Binding-site contacts:
Ligand atom O4' contacts residue ASN691 of chain 1.A at 3.7 Å.
Ligand atom O2A contacts residue ASP618 of chain 1.A at 3.4 Å (salt-bridge).
Ligand atom PB contacts residue PRO620 of chain 1.A at 4.0 Å.
Ligand atom O1G contacts residue ARG555 of chain 1.A at 3.2 Å (salt-bridge).
Ligand atom O2' contacts residue SER682 of chain 1.A at 3.6 Å.
Ligand atom O1B contacts residue MG1 of chain 1.K at 2.0 Å.
Ligand atom O3' contacts residue CYS622 of chain 1.A at 3.5 Å.
Ligand atom O2G contacts residue LYS621 of chain 1.A at 3.9 Å.
Ligand atom C2' contacts residue SER682 of chain 1.A at 3.6 Å.
Ligand atom O1B contacts residue PRO620 of chain 1.A at 3.7 Å.
Ligand atom O3G contacts residue TYR619 of chain 1.A at 3.5 Å (h-bond).
Ligand atom O2G contacts residue ARG553 of chain 1.A at 3.9 Å.
Ligand atom O3B contacts residue ARG553 of chain 1.A at 3.4 Å (salt-bridge).
Ligand atom O3B contacts residue PRO620 of chain 1.A at 3.1 Å (h-bond).
Ligand atom C1' contacts residue ASN691 of chain 1.A at 3.9 Å.
Ligand atom C3A contacts residue ARG555 of chain 1.A at 3.9 Å.
Ligand atom C5' contacts residue ASP760 of chain 1.A at 3.1 Å.
Ligand atom O2 contacts residue SER682 of chain 1.A at 3.7 Å.
Ligand atom O2 contacts residue THR687 of chain 1.A at 3.3 Å.
Ligand atom O3' contacts residue ASP623 of chain 1.A at 3.1 Å (salt-bridge).
Ligand atom O2A contacts residue ASP760 of chain 1.A at 2.9 Å (salt-bridge).
Ligand atom PG contacts residue PRO620 of chain 1.A at 3.0 Å.
Ligand atom O1B contacts residue CYS622 of chain 1.A at 3.9 Å.
Ligand atom O2A contacts residue MG1 of chain 1.J at 3.3 Å.
Ligand atom O3G contacts residue LYS798 of chain 1.A at 2.8 Å (salt-bridge).
Ligand atom O3B contacts residue MG1 of chain 1.K at 4.0 Å.
Ligand atom O1B contacts residue TYR619 of chain 1.A at 3.3 Å (h-bond).
Ligand atom O2B contacts residue ASP623 of chain 1.A at 3.9 Å.
Ligand atom C2' contacts residue ASN691 of chain 1.A at 3.9 Å.
Ligand atom O2G contacts residue PRO620 of chain 1.A at 2.6 Å (h-bond).
Ligand atom O3G contacts residue MG1 of chain 1.K at 2.9 Å.
Ligand atom O2' contacts residue THR687 of chain 1.A at 3.5 Å.
Ligand atom O4 contacts residue LYS545 of chain 1.A at 3.3 Å (salt-bridge).
Ligand atom O2A contacts residue MG1 of chain 1.K at 2.8 Å.
Ligand atom O1B contacts residue ASP760 of chain 1.A at 3.5 Å (salt-bridge).
Ligand atom PB contacts residue MG1 of chain 1.K at 3.4 Å.
Ligand atom O2' contacts residue ASN691 of chain 1.A at 3.0 Å (h-bond).
Ligand atom O3G contacts residue PRO620 of chain 1.A at 2.7 Å (h-bond).
Ligand atom C4' contacts residue ASN691 of chain 1.A at 3.7 Å.
Ligand atom O4' contacts residue SER759 of chain 1.A at 4.0 Å.

A small-molecule ligand and the protein it binds are described below.
Small molecule (SMILES): O=c1ccn([C@@H]2O[C@H](COP(=O)(O)CP(=O)(O)OP(=O)(O)O)[C@@H](O)[C@H]2O)c(=O)[nH]1

Sequence of chain 1.A:
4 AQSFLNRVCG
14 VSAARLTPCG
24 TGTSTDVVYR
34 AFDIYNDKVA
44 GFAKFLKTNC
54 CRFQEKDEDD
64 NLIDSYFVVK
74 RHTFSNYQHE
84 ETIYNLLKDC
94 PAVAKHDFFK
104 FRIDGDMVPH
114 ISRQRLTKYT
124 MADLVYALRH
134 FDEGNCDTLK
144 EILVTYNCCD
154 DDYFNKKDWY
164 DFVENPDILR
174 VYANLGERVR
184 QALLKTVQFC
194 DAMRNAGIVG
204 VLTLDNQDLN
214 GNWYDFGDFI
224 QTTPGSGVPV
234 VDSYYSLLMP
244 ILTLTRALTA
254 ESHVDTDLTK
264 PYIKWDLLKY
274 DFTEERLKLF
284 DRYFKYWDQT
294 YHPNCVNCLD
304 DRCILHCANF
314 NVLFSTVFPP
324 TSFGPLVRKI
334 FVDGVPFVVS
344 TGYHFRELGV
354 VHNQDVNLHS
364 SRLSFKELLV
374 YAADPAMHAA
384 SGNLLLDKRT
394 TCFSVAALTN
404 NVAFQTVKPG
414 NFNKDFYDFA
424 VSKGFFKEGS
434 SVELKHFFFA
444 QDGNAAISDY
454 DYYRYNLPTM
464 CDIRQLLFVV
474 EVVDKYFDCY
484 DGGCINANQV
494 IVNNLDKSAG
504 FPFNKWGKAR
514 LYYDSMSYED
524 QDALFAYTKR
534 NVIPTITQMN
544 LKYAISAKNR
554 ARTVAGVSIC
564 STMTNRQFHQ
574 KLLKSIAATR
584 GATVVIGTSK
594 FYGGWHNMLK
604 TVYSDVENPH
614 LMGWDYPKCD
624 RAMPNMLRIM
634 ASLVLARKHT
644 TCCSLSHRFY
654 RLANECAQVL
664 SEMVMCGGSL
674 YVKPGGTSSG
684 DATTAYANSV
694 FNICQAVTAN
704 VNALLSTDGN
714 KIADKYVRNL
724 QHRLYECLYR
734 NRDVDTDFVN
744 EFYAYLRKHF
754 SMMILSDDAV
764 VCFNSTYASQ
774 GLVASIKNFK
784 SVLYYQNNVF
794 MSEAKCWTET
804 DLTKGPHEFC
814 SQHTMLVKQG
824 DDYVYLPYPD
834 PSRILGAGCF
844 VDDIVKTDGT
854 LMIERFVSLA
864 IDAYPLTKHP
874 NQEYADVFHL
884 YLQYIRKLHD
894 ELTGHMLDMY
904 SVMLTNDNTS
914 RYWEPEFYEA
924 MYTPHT